This protein binds this small molecule.
Small molecule (SMILES): CC(C)C[C@H](NC(=O)OCc1ccccc1)C(=O)N[C@H](CO)C[C@@H]1CCNC1=O

Sequence of chain 1.A:
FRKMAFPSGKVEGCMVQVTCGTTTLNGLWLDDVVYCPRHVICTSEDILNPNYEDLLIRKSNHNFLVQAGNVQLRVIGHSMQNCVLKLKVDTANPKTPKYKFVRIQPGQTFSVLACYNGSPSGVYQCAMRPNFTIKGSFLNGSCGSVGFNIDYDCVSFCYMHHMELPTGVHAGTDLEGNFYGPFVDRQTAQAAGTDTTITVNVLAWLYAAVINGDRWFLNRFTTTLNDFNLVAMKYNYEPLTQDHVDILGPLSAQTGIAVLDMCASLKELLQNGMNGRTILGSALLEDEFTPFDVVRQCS

Binding-site contacts:
Ligand atom C9 contacts residue GLN187 of chain 1.A at 3.5 Å.
Ligand atom C15 contacts residue ARG186 of chain 1.A at 3.6 Å.
Ligand atom N28 contacts residue GLU164 of chain 1.A at 3.2 Å (salt-bridge).
Ligand atom C21 contacts residue CYS143 of chain 1.A at 1.8 Å (hydrophobic).
Ligand atom C27 contacts residue LEU139 of chain 1.A at 3.9 Å (hydrophobic).
Ligand atom O30 contacts residue MET163 of chain 1.A at 3.8 Å.
Ligand atom O30 contacts residue HIS170 of chain 1.A at 3.4 Å.
Ligand atom O8 contacts residue GLN187 of chain 1.A at 3.2 Å (h-bond).
Ligand atom C4 contacts residue ASN140 of chain 1.A at 3.9 Å.
Ligand atom C24 contacts residue HIS161 of chain 1.A at 3.7 Å.
Ligand atom C16 contacts residue HIS162 of chain 1.A at 3.7 Å.
Ligand atom O30 contacts residue GLU164 of chain 1.A at 3.5 Å.
Ligand atom C26 contacts residue ASN140 of chain 1.A at 3.4 Å.
Ligand atom C27 contacts residue ASN140 of chain 1.A at 3.5 Å.
Ligand atom O30 contacts residue HIS161 of chain 1.A at 2.8 Å (h-bond).
Ligand atom C20 contacts residue CYS143 of chain 1.A at 2.7 Å (hydrophobic).
Ligand atom C24 contacts residue CYS143 of chain 1.A at 3.2 Å (hydrophobic).
Ligand atom C16 contacts residue ASP185 of chain 1.A at 3.9 Å.
Ligand atom C29 contacts residue GLU164 of chain 1.A at 3.6 Å.
Ligand atom N19 contacts residue CYS143 of chain 1.A at 2.9 Å (h-bond).
Ligand atom C24 contacts residue SER142 of chain 1.A at 3.9 Å.
Ligand atom O22 contacts residue SER142 of chain 1.A at 3.9 Å.
Ligand atom O10 contacts residue MET163 of chain 1.A at 3.3 Å.
Ligand atom C15 contacts residue GLN187 of chain 1.A at 3.4 Å.
Ligand atom C26 contacts residue LEU139 of chain 1.A at 3.7 Å (hydrophobic).
Ligand atom C13 contacts residue HIS39 of chain 1.A at 3.5 Å.
Ligand atom C7 contacts residue GLU164 of chain 1.A at 3.3 Å.
Ligand atom O30 contacts residue PHE138 of chain 1.A at 3.7 Å.
Ligand atom N19 contacts residue HIS162 of chain 1.A at 2.9 Å (h-bond).
Ligand atom C12 contacts residue HIS162 of chain 1.A at 3.4 Å.
Ligand atom C29 contacts residue HIS161 of chain 1.A at 3.8 Å.
Ligand atom O22 contacts residue GLY141 of chain 1.A at 3.6 Å (h-bond).
Ligand atom O10 contacts residue GLU164 of chain 1.A at 3.0 Å (salt-bridge).
Ligand atom C6 contacts residue GLN187 of chain 1.A at 3.5 Å.
Ligand atom N28 contacts residue PHE138 of chain 1.A at 3.5 Å (h-bond).
Ligand atom C13 contacts residue HIS162 of chain 1.A at 3.9 Å.
Ligand atom O22 contacts residue CYS143 of chain 1.A at 2.9 Å (h-bond).
Ligand atom C17 contacts residue HIS162 of chain 1.A at 3.6 Å.
Ligand atom C14 contacts residue HIS39 of chain 1.A at 3.9 Å.
Ligand atom N11 contacts residue GLN187 of chain 1.A at 2.9 Å (h-bond).